The small molecule below binds the protein below.
Small molecule (SMILES): CC(=O)N[C@@H]1[C@@H](O)[C@H](O)[C@@H](CO)O[C@H]1O

Binding-site contacts:
Ligand atom C3 contacts residue ASN801 of chain 1.C at 3.8 Å.
Ligand atom O5 contacts residue SER803 of chain 1.C at 3.5 Å (h-bond).
Ligand atom O5 contacts residue ASN801 of chain 1.C at 2.4 Å (h-bond).
Ligand atom C1 contacts residue ASN801 of chain 1.C at 1.4 Å.
Ligand atom C5 contacts residue SER803 of chain 1.C at 4.0 Å.
Ligand atom C4 contacts residue ASN801 of chain 1.C at 4.1 Å.
Ligand atom O5 contacts residue GLN804 of chain 1.C at 4.1 Å.
Ligand atom C5 contacts residue GLN804 of chain 1.C at 4.4 Å.
Ligand atom N2 contacts residue ASN801 of chain 1.C at 3.1 Å (h-bond).
Ligand atom C2 contacts residue ASN801 of chain 1.C at 2.4 Å.
Ligand atom O6 contacts residue SER803 of chain 1.C at 4.2 Å.
Ligand atom C5 contacts residue ASN801 of chain 1.C at 3.7 Å.
Ligand atom O7 contacts residue ASN801 of chain 1.C at 4.0 Å.
Ligand atom O6 contacts residue GLN804 of chain 1.C at 2.8 Å (h-bond).
Ligand atom C7 contacts residue ASN801 of chain 1.C at 3.9 Å.
Ligand atom C6 contacts residue GLN804 of chain 1.C at 4.0 Å.
Ligand atom C1 contacts residue SER803 of chain 1.C at 3.4 Å.

Sequence of chain 1.C:
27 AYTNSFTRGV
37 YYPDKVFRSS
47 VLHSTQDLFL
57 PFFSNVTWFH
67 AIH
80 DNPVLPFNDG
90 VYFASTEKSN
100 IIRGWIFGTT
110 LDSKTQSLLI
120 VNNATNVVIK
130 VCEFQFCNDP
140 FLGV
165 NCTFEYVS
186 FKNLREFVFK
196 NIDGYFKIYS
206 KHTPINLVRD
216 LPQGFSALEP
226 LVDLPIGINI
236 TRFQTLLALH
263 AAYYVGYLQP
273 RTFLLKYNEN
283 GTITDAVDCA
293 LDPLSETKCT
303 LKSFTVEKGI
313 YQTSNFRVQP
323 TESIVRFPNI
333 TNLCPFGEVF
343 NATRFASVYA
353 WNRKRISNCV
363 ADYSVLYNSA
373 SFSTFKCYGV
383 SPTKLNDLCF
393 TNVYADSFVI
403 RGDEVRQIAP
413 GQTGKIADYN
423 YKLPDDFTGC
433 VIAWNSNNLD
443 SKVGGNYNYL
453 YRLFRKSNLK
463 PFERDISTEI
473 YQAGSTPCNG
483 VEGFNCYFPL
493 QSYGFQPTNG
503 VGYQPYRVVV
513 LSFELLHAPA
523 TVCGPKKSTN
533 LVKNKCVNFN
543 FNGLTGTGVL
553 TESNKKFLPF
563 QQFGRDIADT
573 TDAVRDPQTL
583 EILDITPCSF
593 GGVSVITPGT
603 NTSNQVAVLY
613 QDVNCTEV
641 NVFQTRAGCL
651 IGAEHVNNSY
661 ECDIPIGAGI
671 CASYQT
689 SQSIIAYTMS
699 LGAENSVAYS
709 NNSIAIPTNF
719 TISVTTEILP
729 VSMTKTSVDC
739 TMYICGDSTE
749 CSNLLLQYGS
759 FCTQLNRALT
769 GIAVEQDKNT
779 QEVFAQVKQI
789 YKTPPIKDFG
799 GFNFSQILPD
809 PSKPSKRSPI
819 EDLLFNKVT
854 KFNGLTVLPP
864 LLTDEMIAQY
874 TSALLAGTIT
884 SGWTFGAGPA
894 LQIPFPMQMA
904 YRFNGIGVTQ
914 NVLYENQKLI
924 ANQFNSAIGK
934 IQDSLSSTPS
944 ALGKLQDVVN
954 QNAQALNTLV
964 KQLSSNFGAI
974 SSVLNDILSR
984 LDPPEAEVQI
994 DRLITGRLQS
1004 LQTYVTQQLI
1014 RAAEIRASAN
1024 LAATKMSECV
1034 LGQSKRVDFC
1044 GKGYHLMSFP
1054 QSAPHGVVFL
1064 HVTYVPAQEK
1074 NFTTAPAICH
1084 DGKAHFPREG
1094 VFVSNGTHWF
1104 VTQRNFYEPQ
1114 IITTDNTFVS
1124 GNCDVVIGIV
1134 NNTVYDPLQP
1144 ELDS